Sequence of chain 1.C:
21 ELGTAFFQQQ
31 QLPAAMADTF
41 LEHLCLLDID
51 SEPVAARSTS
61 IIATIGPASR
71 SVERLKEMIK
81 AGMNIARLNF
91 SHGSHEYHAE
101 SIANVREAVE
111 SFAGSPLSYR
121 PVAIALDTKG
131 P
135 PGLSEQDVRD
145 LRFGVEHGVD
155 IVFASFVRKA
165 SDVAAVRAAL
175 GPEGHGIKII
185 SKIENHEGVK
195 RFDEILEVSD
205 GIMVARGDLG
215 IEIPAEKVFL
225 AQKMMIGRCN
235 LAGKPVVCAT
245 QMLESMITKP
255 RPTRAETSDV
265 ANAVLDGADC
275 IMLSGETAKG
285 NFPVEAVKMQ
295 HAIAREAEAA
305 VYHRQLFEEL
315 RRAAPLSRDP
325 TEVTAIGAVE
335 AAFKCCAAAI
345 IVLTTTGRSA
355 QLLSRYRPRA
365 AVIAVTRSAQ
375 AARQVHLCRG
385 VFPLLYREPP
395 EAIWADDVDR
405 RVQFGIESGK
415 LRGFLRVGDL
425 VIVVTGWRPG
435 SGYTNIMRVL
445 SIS

Binding-site contacts:
Ligand atom P2 contacts residue THR348 of chain 1.C at 3.4 Å.
Ligand atom C6 contacts residue THR438 of chain 1.C at 3.5 Å.
Ligand atom O4 contacts residue TYR437 of chain 1.C at 2.9 Å (h-bond).
Ligand atom O4P contacts residue ARG352 of chain 1.C at 3.8 Å.
Ligand atom C3 contacts residue ARG432 of chain 1.C at 3.3 Å.
Ligand atom O5P contacts residue THR348 of chain 1.C at 3.5 Å (h-bond).
Ligand atom O6 contacts residue THR348 of chain 1.C at 3.6 Å.
Ligand atom O4 contacts residue GLY436 of chain 1.C at 3.7 Å.
Ligand atom O3P contacts residue PRO433 of chain 1.C at 3.5 Å.
Ligand atom C3 contacts residue GLY434 of chain 1.C at 3.5 Å.
Ligand atom O3P contacts residue GLY434 of chain 1.C at 2.8 Å (h-bond).
Ligand atom O3 contacts residue GLY430 of chain 1.C at 3.2 Å.
Ligand atom O2 contacts residue LEU347 of chain 1.C at 3.6 Å.
Ligand atom P1 contacts residue ARG405 of chain 1.C at 3.7 Å.
Ligand atom O4P contacts residue SER353 of chain 1.C at 2.7 Å (h-bond).
Ligand atom P2 contacts residue SER435 of chain 1.C at 3.5 Å.
Ligand atom O5P contacts residue SER435 of chain 1.C at 2.9 Å (h-bond).
Ligand atom O6P contacts residue SER353 of chain 1.C at 3.8 Å.
Ligand atom C5 contacts residue GLY434 of chain 1.C at 3.5 Å.
Ligand atom O6 contacts residue THR349 of chain 1.C at 3.3 Å (h-bond).
Ligand atom O5P contacts residue THR349 of chain 1.C at 3.4 Å (h-bond).
Ligand atom O6P contacts residue GLY436 of chain 1.C at 2.9 Å (h-bond).
Ligand atom O1P contacts residue ARG405 of chain 1.C at 2.8 Å (salt-bridge).
Ligand atom C6 contacts residue LEU347 of chain 1.C at 3.6 Å (hydrophobic).
Ligand atom C4 contacts residue GLY434 of chain 1.C at 3.4 Å.
Ligand atom O2P contacts residue ARG405 of chain 1.C at 2.8 Å (salt-bridge).
Ligand atom O6P contacts residue SER435 of chain 1.C at 3.1 Å (h-bond).
Ligand atom O3 contacts residue TRP398 of chain 1.C at 3.8 Å.
Ligand atom O1 contacts residue GLY434 of chain 1.C at 3.7 Å.
Ligand atom O2P contacts residue THR349 of chain 1.C at 3.6 Å (h-bond).
Ligand atom O4 contacts residue THR438 of chain 1.C at 3.4 Å (h-bond).
Ligand atom O5P contacts residue THR350 of chain 1.C at 2.6 Å (h-bond).
Ligand atom O4 contacts residue GLY434 of chain 1.C at 2.6 Å (h-bond).
Ligand atom P2 contacts residue SER353 of chain 1.C at 3.7 Å.
Ligand atom O3 contacts residue ARG432 of chain 1.C at 2.6 Å (salt-bridge).
Ligand atom C6 contacts residue SER353 of chain 1.C at 3.7 Å.
Ligand atom O1P contacts residue TRP398 of chain 1.C at 2.8 Å (h-bond).
Ligand atom O2 contacts residue GLY430 of chain 1.C at 3.3 Å (h-bond).
Ligand atom O4P contacts residue THR348 of chain 1.C at 2.4 Å (h-bond).
Ligand atom O5 contacts residue LEU347 of chain 1.C at 3.6 Å.

This protein binds this small molecule.
Small molecule (SMILES): O=P(O)(O)OC[C@H]1O[C@](O)(COP(=O)(O)O)[C@@H](O)[C@@H]1O